Binding-site contacts:
Ligand atom O7 contacts residue ARG412 of chain 1.A at 3.1 Å (salt-bridge).
Ligand atom C8 contacts residue CYS266 of chain 1.A at 4.5 Å (hydrophobic).
Ligand atom C7 contacts residue ARG412 of chain 1.A at 3.6 Å.
Ligand atom C8 contacts residue ARG412 of chain 1.A at 3.4 Å.
Ligand atom C3 contacts residue HIS299 of chain 1.A at 3.9 Å.
Ligand atom C1 contacts residue ASN301 of chain 1.A at 1.5 Å.
Ligand atom O6 contacts residue THR383 of chain 1.A at 4.4 Å.
Ligand atom C3 contacts residue ASN301 of chain 1.A at 3.9 Å.
Ligand atom C1 contacts residue HIS299 of chain 1.A at 4.1 Å.
Ligand atom C8 contacts residue ASN265 of chain 1.A at 3.6 Å.
Ligand atom O3 contacts residue HIS299 of chain 1.A at 4.4 Å.
Ligand atom C8 contacts residue THR267 of chain 1.A at 3.5 Å.
Ligand atom O5 contacts residue ASN301 of chain 1.A at 2.4 Å (h-bond).
Ligand atom C7 contacts residue HIS299 of chain 1.A at 3.9 Å.
Ligand atom C4 contacts residue ASN301 of chain 1.A at 4.3 Å.
Ligand atom C2 contacts residue HIS299 of chain 1.A at 3.9 Å.
Ligand atom C8 contacts residue ASN301 of chain 1.A at 4.5 Å.
Ligand atom N2 contacts residue ASN301 of chain 1.A at 2.9 Å (h-bond).
Ligand atom O7 contacts residue ASN301 of chain 1.A at 3.7 Å.
Ligand atom C1 contacts residue THR383 of chain 1.A at 4.5 Å.
Ligand atom O5 contacts residue SER381 of chain 1.A at 4.4 Å.
Ligand atom C7 contacts residue ASN301 of chain 1.A at 3.4 Å.
Ligand atom C2 contacts residue ASN301 of chain 1.A at 2.5 Å.
Ligand atom N2 contacts residue HIS299 of chain 1.A at 3.0 Å (h-bond).
Ligand atom C8 contacts residue HIS299 of chain 1.A at 3.9 Å.
Ligand atom C5 contacts residue ASN301 of chain 1.A at 3.8 Å.
Ligand atom O7 contacts residue ASN265 of chain 1.A at 4.4 Å.
Ligand atom C7 contacts residue ASN265 of chain 1.A at 4.5 Å.
Ligand atom O5 contacts residue THR383 of chain 1.A at 4.4 Å.

Sequence of chain 1.A:
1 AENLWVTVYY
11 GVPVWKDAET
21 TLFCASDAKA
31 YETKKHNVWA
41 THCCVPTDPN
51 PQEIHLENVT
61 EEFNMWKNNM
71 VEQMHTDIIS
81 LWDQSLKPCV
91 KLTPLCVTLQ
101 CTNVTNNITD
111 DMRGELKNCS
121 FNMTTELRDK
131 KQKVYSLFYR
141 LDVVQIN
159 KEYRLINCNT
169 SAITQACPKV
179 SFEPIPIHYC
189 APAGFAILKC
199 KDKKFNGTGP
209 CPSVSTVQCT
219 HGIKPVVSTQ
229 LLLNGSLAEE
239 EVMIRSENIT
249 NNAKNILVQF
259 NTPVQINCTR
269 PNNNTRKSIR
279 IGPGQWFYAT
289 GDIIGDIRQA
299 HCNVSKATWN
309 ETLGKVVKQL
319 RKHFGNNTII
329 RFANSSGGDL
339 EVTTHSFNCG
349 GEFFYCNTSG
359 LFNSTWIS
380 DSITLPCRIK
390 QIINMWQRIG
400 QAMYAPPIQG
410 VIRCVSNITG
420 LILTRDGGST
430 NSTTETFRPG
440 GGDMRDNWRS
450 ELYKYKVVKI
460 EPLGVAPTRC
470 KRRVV

The small molecule below binds the protein below.
Small molecule (SMILES): CC(=O)N[C@H]1[C@H](O[C@H]2[C@H](O)[C@@H](NC(C)=O)CO[C@@H]2CO)O[C@H](CO)[C@@H](O)[C@@H]1O